Binding-site contacts:
Ligand atom CAJ contacts residue ILE200 of chain 1.H at 3.6 Å (hydrophobic).
Ligand atom OAL contacts residue ALA196 of chain 1.H at 3.7 Å.
Ligand atom CAA contacts residue TYR146 of chain 1.H at 3.7 Å (hydrophobic).
Ligand atom CAG contacts residue PHE94 of chain 1.H at 3.7 Å (hydrophobic).
Ligand atom OAB contacts residue TYR156 of chain 1.H at 2.8 Å (h-bond).
Ligand atom CAK contacts residue TYR146 of chain 1.H at 3.7 Å (hydrophobic).
Ligand atom CAI contacts residue NAD1 of chain 1.AA at 3.6 Å.
Ligand atom OAB contacts residue LYS163 of chain 1.H at 4.0 Å.
Ligand atom CAM contacts residue NAD1 of chain 1.AA at 3.5 Å.
Ligand atom FAD contacts residue NAD1 of chain 1.AA at 3.5 Å.
Ligand atom CAJ contacts residue ALA197 of chain 1.H at 3.8 Å (hydrophobic).
Ligand atom OAL contacts residue NAD1 of chain 1.AA at 3.3 Å.
Ligand atom CAM contacts residue TYR156 of chain 1.H at 3.6 Å (hydrophobic).
Ligand atom CAF contacts residue MET159 of chain 1.H at 3.9 Å (hydrophobic).
Ligand atom FAC contacts residue PHE203 of chain 1.H at 2.9 Å.
Ligand atom CAG contacts residue GLY93 of chain 1.H at 3.6 Å.
Ligand atom CAA contacts residue ILE200 of chain 1.H at 3.4 Å (hydrophobic).
Ligand atom CAE contacts residue MET159 of chain 1.H at 3.4 Å (hydrophobic).
Ligand atom CAN contacts residue ILE200 of chain 1.H at 3.4 Å (hydrophobic).
Ligand atom FAD contacts residue ALA196 of chain 1.H at 3.2 Å.
Ligand atom CAP contacts residue NAD1 of chain 1.AA at 3.3 Å.
Ligand atom CAQ contacts residue NAD1 of chain 1.AA at 3.5 Å.
Ligand atom CAR contacts residue ALA196 of chain 1.H at 3.7 Å (hydrophobic).
Ligand atom CAH contacts residue ILE200 of chain 1.H at 3.6 Å (hydrophobic).
Ligand atom CAI contacts residue TYR146 of chain 1.H at 3.9 Å (hydrophobic).
Ligand atom FAC contacts residue NAD1 of chain 1.AA at 3.0 Å.
Ligand atom CAK contacts residue NAD1 of chain 1.AA at 3.4 Å.
Ligand atom CAP contacts residue ILE200 of chain 1.H at 3.6 Å (hydrophobic).
Ligand atom CAF contacts residue ILE100 of chain 1.H at 3.8 Å (hydrophobic).
Ligand atom FAC contacts residue ALA197 of chain 1.H at 3.2 Å.
Ligand atom CAG contacts residue MET159 of chain 1.H at 4.0 Å (hydrophobic).
Ligand atom CAJ contacts residue NAD1 of chain 1.AA at 3.5 Å.
Ligand atom CAO contacts residue ALA196 of chain 1.H at 3.4 Å (hydrophobic).
Ligand atom FAC contacts residue ILE200 of chain 1.H at 3.6 Å.
Ligand atom CAE contacts residue ILE100 of chain 1.H at 4.0 Å (hydrophobic).
Ligand atom CAI contacts residue TYR156 of chain 1.H at 3.4 Å (hydrophobic).
Ligand atom CAO contacts residue GLY93 of chain 1.H at 3.9 Å.
Ligand atom OAB contacts residue NAD1 of chain 1.AA at 2.5 Å (h-bond).
Ligand atom CAN contacts residue NAD1 of chain 1.AA at 3.1 Å.
Ligand atom FAD contacts residue GLY93 of chain 1.H at 3.3 Å.

The protein below binds the small molecule below.
Small molecule (SMILES): CCc1cc(O)c(Oc2ccccc2F)cc1F

Sequence of chain 1.H:
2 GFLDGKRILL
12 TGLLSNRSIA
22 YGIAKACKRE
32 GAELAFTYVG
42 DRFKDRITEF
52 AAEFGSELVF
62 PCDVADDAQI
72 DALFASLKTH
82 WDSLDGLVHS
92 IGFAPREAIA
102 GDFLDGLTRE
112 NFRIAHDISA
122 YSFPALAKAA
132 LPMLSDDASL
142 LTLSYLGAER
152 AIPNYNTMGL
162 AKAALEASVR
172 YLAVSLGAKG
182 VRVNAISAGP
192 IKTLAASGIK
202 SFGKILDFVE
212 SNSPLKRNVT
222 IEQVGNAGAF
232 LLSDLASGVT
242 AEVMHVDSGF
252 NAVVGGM